Sequence of chain 1.A:
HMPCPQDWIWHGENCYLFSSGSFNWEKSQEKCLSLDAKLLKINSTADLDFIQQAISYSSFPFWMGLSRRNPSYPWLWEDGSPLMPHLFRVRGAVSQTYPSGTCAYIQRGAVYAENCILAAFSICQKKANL

Sequence of chain 1.B:
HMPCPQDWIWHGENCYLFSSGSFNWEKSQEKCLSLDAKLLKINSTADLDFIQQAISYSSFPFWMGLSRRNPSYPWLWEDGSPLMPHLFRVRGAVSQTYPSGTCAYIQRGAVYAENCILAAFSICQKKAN

This protein binds this small molecule.
Small molecule (SMILES): CCCN1C(=O)c2ccc(Cl)cc2Nc2ncccc21

Sequence of chain 1.C:
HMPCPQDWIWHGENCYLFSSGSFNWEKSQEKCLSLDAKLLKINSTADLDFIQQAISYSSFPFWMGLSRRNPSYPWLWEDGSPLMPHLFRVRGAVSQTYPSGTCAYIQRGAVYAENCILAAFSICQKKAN

Binding-site contacts:
Ligand atom C16 contacts residue SER61 of chain 1.B at 4.0 Å.
Ligand atom C12 contacts residue PHE62 of chain 1.B at 3.9 Å (hydrophobic).
Ligand atom C17 contacts residue SER24 of chain 1.B at 3.8 Å.
Ligand atom C10 contacts residue PRO63 of chain 1.C at 4.0 Å (hydrophobic).
Ligand atom C17 contacts residue NJT1 of chain 1.K at 3.6 Å.
Ligand atom N5 contacts residue NJT1 of chain 1.K at 3.6 Å.
Ligand atom C19 contacts residue PRO63 of chain 1.C at 3.9 Å (hydrophobic).
Ligand atom C8 contacts residue PRO63 of chain 1.B at 3.8 Å (hydrophobic).
Ligand atom C1 contacts residue PHE62 of chain 1.B at 3.7 Å (hydrophobic).
Ligand atom C2 contacts residue ALA121 of chain 1.C at 3.6 Å (hydrophobic).
Ligand atom C10 contacts residue ALA121 of chain 1.C at 3.5 Å (hydrophobic).
Ligand atom C16 contacts residue PRO63 of chain 1.C at 4.0 Å (hydrophobic).
Ligand atom C11 contacts residue LEU120 of chain 1.C at 3.4 Å (hydrophobic).
Ligand atom O13 contacts residue PHE62 of chain 1.B at 3.4 Å.
Ligand atom O13 contacts residue PRO63 of chain 1.B at 3.3 Å.
Ligand atom C15 contacts residue ALA121 of chain 1.C at 3.4 Å (hydrophobic).
Ligand atom O13 contacts residue SER61 of chain 1.B at 4.0 Å.
Ligand atom C18 contacts residue PRO63 of chain 1.C at 3.7 Å (hydrophobic).
Ligand atom C14 contacts residue NJT1 of chain 1.K at 4.0 Å.
Ligand atom C11 contacts residue GOL1 of chain 1.I at 4.0 Å.
Ligand atom C19 contacts residue TYR107 of chain 1.C at 3.8 Å (hydrophobic).
Ligand atom C9 contacts residue LEU120 of chain 1.C at 3.9 Å (hydrophobic).
Ligand atom N6 contacts residue LEU120 of chain 1.C at 3.7 Å.
Ligand atom C9 contacts residue PHE62 of chain 1.B at 3.9 Å (hydrophobic).
Ligand atom N6 contacts residue ALA121 of chain 1.C at 3.3 Å (h-bond).
Ligand atom C17 contacts residue ALA121 of chain 1.B at 3.3 Å (hydrophobic).
Ligand atom CL1 contacts residue GLU116 of chain 1.C at 3.9 Å.
Ligand atom C4 contacts residue PHE62 of chain 1.B at 3.5 Å (hydrophobic).
Ligand atom C16 contacts residue PHE62 of chain 1.B at 4.1 Å (hydrophobic).
Ligand atom N3 contacts residue PHE62 of chain 1.B at 3.5 Å.
Ligand atom C11 contacts residue ARG110 of chain 1.A at 4.1 Å.
Ligand atom C15 contacts residue LEU120 of chain 1.C at 3.8 Å (hydrophobic).
Ligand atom C7 contacts residue PHE62 of chain 1.B at 3.4 Å (hydrophobic).
Ligand atom C15 contacts residue ALA122 of chain 1.C at 4.1 Å (hydrophobic).
Ligand atom C15 contacts residue PRO63 of chain 1.C at 3.8 Å (hydrophobic).
Ligand atom CL1 contacts residue TYR107 of chain 1.C at 3.5 Å.
Ligand atom N5 contacts residue ALA121 of chain 1.C at 2.8 Å (h-bond).
Ligand atom C17 contacts residue PRO63 of chain 1.B at 4.0 Å (hydrophobic).
Ligand atom CL1 contacts residue TRP65 of chain 1.C at 3.9 Å.
Ligand atom C8 contacts residue PHE62 of chain 1.B at 3.9 Å (hydrophobic).